Sequence of chain 1.LB:
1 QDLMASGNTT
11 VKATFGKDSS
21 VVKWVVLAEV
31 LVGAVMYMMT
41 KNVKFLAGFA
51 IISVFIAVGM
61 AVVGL

Binding-site contacts:
Ligand atom O1 contacts residue VAL32 of chain 1.LB at 4.3 Å.
Ligand atom C2 contacts residue VAL32 of chain 1.LB at 3.8 Å (hydrophobic).
Ligand atom O3 contacts residue MET39 of chain 1.MB at 4.2 Å.
Ligand atom O4 contacts residue MET39 of chain 1.MB at 3.7 Å.
Ligand atom O1 contacts residue VAL43 of chain 1.XA at 3.3 Å (h-bond).
Ligand atom O2 contacts residue LYS44 of chain 1.XA at 3.1 Å (salt-bridge).
Ligand atom P1 contacts residue VAL32 of chain 1.LB at 4.4 Å.
Ligand atom O4 contacts residue MET38 of chain 1.MB at 4.4 Å.
Ligand atom C1 contacts residue VAL32 of chain 1.LB at 4.4 Å (hydrophobic).
Ligand atom O5 contacts residue MET39 of chain 1.MB at 2.7 Å (h-bond).
Ligand atom C1 contacts residue VAL35 of chain 1.LB at 3.9 Å (hydrophobic).
Ligand atom O5 contacts residue LYS44 of chain 1.XA at 3.4 Å.
Ligand atom P1 contacts residue MET38 of chain 1.MB at 3.9 Å.
Ligand atom C1 contacts residue VAL43 of chain 1.XA at 3.4 Å (hydrophobic).
Ligand atom C4 contacts residue MET39 of chain 1.MB at 3.7 Å (hydrophobic).
Ligand atom O3 contacts residue VAL32 of chain 1.LB at 3.4 Å.
Ligand atom P1 contacts residue LYS44 of chain 1.XA at 4.2 Å.
Ligand atom O3 contacts residue MET38 of chain 1.MB at 2.9 Å (h-bond).
Ligand atom O2 contacts residue MET38 of chain 1.MB at 3.7 Å.
Ligand atom O1 contacts residue LYS44 of chain 1.XA at 3.8 Å.
Ligand atom O4 contacts residue LYS44 of chain 1.XA at 3.6 Å.
Ligand atom C2 contacts residue VAL43 of chain 1.XA at 4.0 Å (hydrophobic).
Ligand atom C3 contacts residue MET38 of chain 1.MB at 3.8 Å (hydrophobic).
Ligand atom C4 contacts residue LYS44 of chain 1.XA at 4.4 Å.
Ligand atom C3 contacts residue MET39 of chain 1.MB at 4.0 Å (hydrophobic).
Ligand atom O2 contacts residue MET39 of chain 1.MB at 4.1 Å.

Sequence of chain 1.MB:
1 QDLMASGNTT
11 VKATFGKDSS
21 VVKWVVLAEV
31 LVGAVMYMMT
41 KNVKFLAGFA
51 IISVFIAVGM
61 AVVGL

A protein and the small-molecule ligand that binds it are described below.
Small molecule (SMILES): CCOP(=O)(O)OC[C@H](O)CO

Sequence of chain 1.XA:
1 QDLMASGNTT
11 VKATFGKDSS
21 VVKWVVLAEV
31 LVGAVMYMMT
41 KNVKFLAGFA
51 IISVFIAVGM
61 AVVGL